A protein and the small-molecule ligand that binds it are described below.
Small molecule (SMILES): CC(=O)/N=c1\sc(S(N)(=O)=O)nn1C

Sequence of chain 1.B:
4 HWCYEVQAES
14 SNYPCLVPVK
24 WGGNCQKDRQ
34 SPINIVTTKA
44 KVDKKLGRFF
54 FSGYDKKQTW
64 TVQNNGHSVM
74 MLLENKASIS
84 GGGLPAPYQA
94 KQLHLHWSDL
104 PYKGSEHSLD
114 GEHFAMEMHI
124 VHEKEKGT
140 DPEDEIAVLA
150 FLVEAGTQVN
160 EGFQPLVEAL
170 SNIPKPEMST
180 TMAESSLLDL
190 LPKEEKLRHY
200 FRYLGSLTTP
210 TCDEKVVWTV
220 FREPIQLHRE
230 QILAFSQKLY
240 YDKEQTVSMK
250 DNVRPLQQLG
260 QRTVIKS

Binding-site contacts:
Ligand atom O2 contacts residue VAL147 of chain 1.B at 3.9 Å.
Ligand atom S2 contacts residue HIS97 of chain 1.B at 3.5 Å.
Ligand atom N1 contacts residue THR207 of chain 1.B at 2.7 Å (h-bond).
Ligand atom N1 contacts residue HIS99 of chain 1.B at 3.4 Å (h-bond).
Ligand atom S2 contacts residue GLN95 of chain 1.B at 3.6 Å.
Ligand atom N4 contacts residue GLN95 of chain 1.B at 3.5 Å (h-bond).
Ligand atom N1 contacts residue ZN1 of chain 1.L at 2.0 Å.
Ligand atom N1 contacts residue GLU109 of chain 1.B at 4.0 Å.
Ligand atom C2 contacts residue GOL1 of chain 1.J at 3.6 Å.
Ligand atom S1 contacts residue THR207 of chain 1.B at 3.8 Å.
Ligand atom C2 contacts residue LEU206 of chain 1.B at 3.9 Å (hydrophobic).
Ligand atom N1 contacts residue HIS97 of chain 1.B at 3.3 Å (h-bond).
Ligand atom N4 contacts residue GOL1 of chain 1.J at 3.4 Å.
Ligand atom S2 contacts residue LEU206 of chain 1.B at 3.8 Å.
Ligand atom C5 contacts residue PRO209 of chain 1.B at 4.1 Å (hydrophobic).
Ligand atom C1 contacts residue HIS97 of chain 1.B at 3.9 Å.
Ligand atom O2 contacts residue HIS122 of chain 1.B at 3.4 Å (h-bond).
Ligand atom O2 contacts residue TRP217 of chain 1.B at 4.0 Å.
Ligand atom N3 contacts residue LEU206 of chain 1.B at 3.7 Å.
Ligand atom N3 contacts residue THR207 of chain 1.B at 3.9 Å.
Ligand atom O1 contacts residue THR207 of chain 1.B at 2.8 Å (h-bond).
Ligand atom O1 contacts residue LEU206 of chain 1.B at 3.2 Å.
Ligand atom N2 contacts residue THR208 of chain 1.B at 3.4 Å (h-bond).
Ligand atom O1 contacts residue TRP217 of chain 1.B at 3.7 Å.
Ligand atom O3 contacts residue VAL124 of chain 1.B at 4.0 Å.
Ligand atom S2 contacts residue VAL124 of chain 1.B at 3.4 Å.
Ligand atom C2 contacts residue GLN95 of chain 1.B at 3.9 Å.
Ligand atom C1 contacts residue ZN1 of chain 1.L at 4.1 Å.
Ligand atom O2 contacts residue ZN1 of chain 1.L at 3.1 Å.
Ligand atom S1 contacts residue HIS97 of chain 1.B at 3.9 Å.
Ligand atom O2 contacts residue VAL124 of chain 1.B at 3.9 Å.
Ligand atom N3 contacts residue THR208 of chain 1.B at 3.4 Å (h-bond).
Ligand atom C5 contacts residue THR208 of chain 1.B at 2.6 Å.
Ligand atom S1 contacts residue ZN1 of chain 1.L at 3.1 Å.
Ligand atom C1 contacts residue LEU206 of chain 1.B at 3.6 Å (hydrophobic).
Ligand atom O2 contacts residue HIS97 of chain 1.B at 3.5 Å.
Ligand atom N1 contacts residue HIS122 of chain 1.B at 3.4 Å (h-bond).
Ligand atom S1 contacts residue HIS122 of chain 1.B at 4.0 Å.
Ligand atom N2 contacts residue LEU206 of chain 1.B at 3.9 Å.
Ligand atom N2 contacts residue GOL1 of chain 1.J at 4.1 Å.